Sequence of chain 1.D:
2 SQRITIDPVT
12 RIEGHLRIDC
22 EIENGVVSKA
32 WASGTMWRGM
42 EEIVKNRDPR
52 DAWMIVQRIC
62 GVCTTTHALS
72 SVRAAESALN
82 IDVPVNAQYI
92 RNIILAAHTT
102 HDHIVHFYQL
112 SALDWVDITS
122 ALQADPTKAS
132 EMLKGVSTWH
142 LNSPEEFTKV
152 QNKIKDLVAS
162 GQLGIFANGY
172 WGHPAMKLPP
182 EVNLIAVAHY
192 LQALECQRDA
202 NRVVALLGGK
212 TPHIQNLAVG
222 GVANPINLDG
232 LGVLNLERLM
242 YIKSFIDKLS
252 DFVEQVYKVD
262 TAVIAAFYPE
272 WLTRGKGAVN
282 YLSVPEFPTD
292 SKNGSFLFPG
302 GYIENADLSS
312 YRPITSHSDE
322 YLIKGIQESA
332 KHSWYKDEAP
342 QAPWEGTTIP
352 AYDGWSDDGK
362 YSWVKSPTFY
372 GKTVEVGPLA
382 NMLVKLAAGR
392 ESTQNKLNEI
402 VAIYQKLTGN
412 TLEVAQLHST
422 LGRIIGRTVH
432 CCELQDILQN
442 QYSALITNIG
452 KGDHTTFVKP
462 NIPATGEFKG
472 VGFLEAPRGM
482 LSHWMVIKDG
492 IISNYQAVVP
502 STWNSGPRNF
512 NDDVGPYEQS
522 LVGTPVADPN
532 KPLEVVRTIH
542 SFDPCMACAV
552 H

A protein and the small-molecule ligand that binds it are described below.
Small molecule (SMILES): N#C[Fe](=C=O)C#N

Binding-site contacts:
Ligand atom C2 contacts residue CYS549 of chain 1.D at 4.0 Å (hydrophobic).
Ligand atom C1 contacts residue NI1 of chain 1.Q at 3.7 Å.
Ligand atom N2 contacts residue PRO478 of chain 1.D at 3.4 Å.
Ligand atom O3 contacts residue ALA477 of chain 1.D at 3.7 Å.
Ligand atom C1 contacts residue SER502 of chain 1.D at 3.8 Å.
Ligand atom N2 contacts residue ARG479 of chain 1.D at 3.1 Å (salt-bridge).
Ligand atom C2 contacts residue ALA477 of chain 1.D at 4.1 Å (hydrophobic).
Ligand atom O3 contacts residue LEU482 of chain 1.D at 3.5 Å.
Ligand atom N2 contacts residue CYS64 of chain 1.D at 3.5 Å.
Ligand atom O3 contacts residue HIS68 of chain 1.D at 3.6 Å (h-bond).
Ligand atom O3 contacts residue THR67 of chain 1.D at 3.7 Å.
Ligand atom C3 contacts residue HIS68 of chain 1.D at 3.5 Å.
Ligand atom N1 contacts residue ARG479 of chain 1.D at 3.6 Å.
Ligand atom O3 contacts residue CYS64 of chain 1.D at 4.1 Å.
Ligand atom C2 contacts residue ARG479 of chain 1.D at 3.5 Å.
Ligand atom C1 contacts residue ARG479 of chain 1.D at 3.5 Å.
Ligand atom N1 contacts residue SER502 of chain 1.D at 2.7 Å (h-bond).
Ligand atom C1 contacts residue CYS546 of chain 1.D at 3.8 Å (hydrophobic).
Ligand atom O3 contacts residue CYS549 of chain 1.D at 4.0 Å.
Ligand atom C2 contacts residue NI1 of chain 1.Q at 3.8 Å.
Ligand atom C3 contacts residue CYS549 of chain 1.D at 3.2 Å (hydrophobic).
Ligand atom C3 contacts residue THR67 of chain 1.D at 3.8 Å.
Ligand atom C1 contacts residue VAL500 of chain 1.D at 3.7 Å (hydrophobic).
Ligand atom O3 contacts residue VAL500 of chain 1.D at 3.5 Å.
Ligand atom O3 contacts residue PRO501 of chain 1.D at 3.3 Å.
Ligand atom C3 contacts residue CYS64 of chain 1.D at 3.2 Å (hydrophobic).
Ligand atom C3 contacts residue PRO501 of chain 1.D at 3.8 Å (hydrophobic).
Ligand atom N1 contacts residue PRO501 of chain 1.D at 3.5 Å.
Ligand atom C1 contacts residue PRO501 of chain 1.D at 3.7 Å (hydrophobic).
Ligand atom N1 contacts residue CYS549 of chain 1.D at 3.4 Å.
Ligand atom FE contacts residue CYS64 of chain 1.D at 2.2 Å.
Ligand atom C3 contacts residue VAL500 of chain 1.D at 3.5 Å (hydrophobic).
Ligand atom N1 contacts residue CYS546 of chain 1.D at 3.9 Å.
Ligand atom N2 contacts residue ALA477 of chain 1.D at 3.6 Å.
Ligand atom N1 contacts residue VAL500 of chain 1.D at 3.9 Å.
Ligand atom C2 contacts residue CYS64 of chain 1.D at 3.0 Å (hydrophobic).
Ligand atom FE contacts residue NI1 of chain 1.Q at 2.7 Å.
Ligand atom C1 contacts residue CYS549 of chain 1.D at 3.0 Å (hydrophobic).
Ligand atom FE contacts residue CYS549 of chain 1.D at 2.3 Å.
Ligand atom C1 contacts residue CYS64 of chain 1.D at 4.1 Å (hydrophobic).